Sequence of chain 1.K:
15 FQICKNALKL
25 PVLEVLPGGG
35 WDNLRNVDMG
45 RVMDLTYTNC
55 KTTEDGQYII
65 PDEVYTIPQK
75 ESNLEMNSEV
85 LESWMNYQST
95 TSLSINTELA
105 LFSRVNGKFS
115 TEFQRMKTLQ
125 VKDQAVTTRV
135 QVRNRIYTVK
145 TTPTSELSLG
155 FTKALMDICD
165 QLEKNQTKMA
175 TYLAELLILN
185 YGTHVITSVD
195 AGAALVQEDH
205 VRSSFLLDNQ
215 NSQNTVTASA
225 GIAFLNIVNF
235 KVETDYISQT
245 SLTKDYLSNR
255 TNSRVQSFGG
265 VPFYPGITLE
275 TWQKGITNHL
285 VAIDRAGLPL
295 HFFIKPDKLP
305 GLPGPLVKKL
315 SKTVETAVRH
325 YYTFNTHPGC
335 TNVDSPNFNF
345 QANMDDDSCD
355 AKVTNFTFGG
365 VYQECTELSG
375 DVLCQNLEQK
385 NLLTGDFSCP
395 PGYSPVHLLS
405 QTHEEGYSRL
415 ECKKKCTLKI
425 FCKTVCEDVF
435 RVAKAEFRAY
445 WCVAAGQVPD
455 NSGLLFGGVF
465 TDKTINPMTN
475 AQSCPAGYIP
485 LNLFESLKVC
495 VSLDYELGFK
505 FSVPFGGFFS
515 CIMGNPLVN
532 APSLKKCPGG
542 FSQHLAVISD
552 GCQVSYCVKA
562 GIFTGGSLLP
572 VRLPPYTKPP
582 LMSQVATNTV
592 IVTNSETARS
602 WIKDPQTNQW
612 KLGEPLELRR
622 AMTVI

Sequence of chain 1.L:
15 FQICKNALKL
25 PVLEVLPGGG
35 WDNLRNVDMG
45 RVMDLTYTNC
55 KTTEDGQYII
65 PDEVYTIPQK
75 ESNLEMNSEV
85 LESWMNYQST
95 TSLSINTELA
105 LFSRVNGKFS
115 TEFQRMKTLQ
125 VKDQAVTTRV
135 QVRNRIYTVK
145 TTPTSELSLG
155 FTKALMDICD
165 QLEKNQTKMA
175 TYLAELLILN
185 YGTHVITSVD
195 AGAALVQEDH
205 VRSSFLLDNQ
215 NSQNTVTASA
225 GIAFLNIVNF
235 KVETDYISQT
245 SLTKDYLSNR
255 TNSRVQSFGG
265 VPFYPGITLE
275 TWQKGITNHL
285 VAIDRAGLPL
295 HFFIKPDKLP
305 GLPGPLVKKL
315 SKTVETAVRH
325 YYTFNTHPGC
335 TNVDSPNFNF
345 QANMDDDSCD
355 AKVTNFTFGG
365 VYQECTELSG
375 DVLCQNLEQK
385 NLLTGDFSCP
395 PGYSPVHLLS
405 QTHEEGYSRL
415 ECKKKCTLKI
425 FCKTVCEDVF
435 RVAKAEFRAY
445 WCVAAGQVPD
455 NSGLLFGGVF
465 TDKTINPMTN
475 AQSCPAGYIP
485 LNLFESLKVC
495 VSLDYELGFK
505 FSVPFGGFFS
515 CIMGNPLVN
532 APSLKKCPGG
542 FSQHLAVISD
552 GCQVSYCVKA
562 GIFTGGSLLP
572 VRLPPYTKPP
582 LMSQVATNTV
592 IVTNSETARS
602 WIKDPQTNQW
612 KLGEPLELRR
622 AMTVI

Binding-site contacts:
Ligand atom C8 contacts residue ASN253 of chain 1.K at 4.1 Å.
Ligand atom C7 contacts residue SER252 of chain 1.K at 3.5 Å.
Ligand atom O5 contacts residue PHE209 of chain 1.K at 4.0 Å.
Ligand atom O7 contacts residue ASN253 of chain 1.K at 3.6 Å.
Ligand atom N2 contacts residue ASN253 of chain 1.K at 2.9 Å (h-bond).
Ligand atom C8 contacts residue ASN218 of chain 1.L at 3.8 Å.
Ligand atom O5 contacts residue ASP249 of chain 1.K at 4.0 Å.
Ligand atom C6 contacts residue ASP249 of chain 1.K at 3.3 Å.
Ligand atom C3 contacts residue ASN253 of chain 1.K at 3.8 Å.
Ligand atom C7 contacts residue ASN218 of chain 1.L at 4.5 Å.
Ligand atom C5 contacts residue ASN253 of chain 1.K at 3.7 Å.
Ligand atom O7 contacts residue ASN218 of chain 1.L at 4.3 Å.
Ligand atom O7 contacts residue SER252 of chain 1.K at 2.3 Å (h-bond).
Ligand atom C5 contacts residue ASP249 of chain 1.K at 4.5 Å.
Ligand atom C8 contacts residue SER252 of chain 1.K at 3.9 Å.
Ligand atom C4 contacts residue ASN253 of chain 1.K at 4.2 Å.
Ligand atom C8 contacts residue ARG206 of chain 1.K at 3.5 Å.
Ligand atom N2 contacts residue SER252 of chain 1.K at 4.2 Å.
Ligand atom O5 contacts residue ASN253 of chain 1.K at 2.4 Å (h-bond).
Ligand atom O6 contacts residue ASP249 of chain 1.K at 3.2 Å (salt-bridge).
Ligand atom C1 contacts residue ASN253 of chain 1.K at 1.4 Å.
Ligand atom C1 contacts residue ASP249 of chain 1.K at 4.2 Å.
Ligand atom C2 contacts residue ASN253 of chain 1.K at 2.5 Å.
Ligand atom C2 contacts residue SER252 of chain 1.K at 4.1 Å.
Ligand atom C1 contacts residue PHE209 of chain 1.K at 4.0 Å (hydrophobic).
Ligand atom C7 contacts residue ASN253 of chain 1.K at 3.5 Å.

A protein and the small-molecule ligand that binds it are described below.
Small molecule (SMILES): CC(=O)N[C@@H]1[C@@H](O)[C@H](O)[C@@H](CO)O[C@H]1O